Binding-site contacts:
Ligand atom C1 contacts residue ASN1122 of chain 1.B at 1.4 Å.
Ligand atom C2 contacts residue ASN1122 of chain 1.B at 2.4 Å.
Ligand atom C7 contacts residue ASN1122 of chain 1.B at 3.8 Å.
Ligand atom C6 contacts residue ASN1122 of chain 1.B at 4.3 Å.
Ligand atom C4 contacts residue ASN1122 of chain 1.B at 4.2 Å.
Ligand atom O5 contacts residue ASN1122 of chain 1.B at 2.4 Å (h-bond).
Ligand atom O7 contacts residue ASN1122 of chain 1.B at 4.4 Å.
Ligand atom C5 contacts residue ASN1122 of chain 1.B at 3.7 Å.
Ligand atom C3 contacts residue ASN1122 of chain 1.B at 3.7 Å.
Ligand atom N2 contacts residue ASN1122 of chain 1.B at 2.8 Å (h-bond).

The small molecule below binds the protein below.
Small molecule (SMILES): CC(=O)N[C@@H]1[C@@H](O)[C@H](O)[C@@H](CO)O[C@H]1O

Sequence of chain 1.B:
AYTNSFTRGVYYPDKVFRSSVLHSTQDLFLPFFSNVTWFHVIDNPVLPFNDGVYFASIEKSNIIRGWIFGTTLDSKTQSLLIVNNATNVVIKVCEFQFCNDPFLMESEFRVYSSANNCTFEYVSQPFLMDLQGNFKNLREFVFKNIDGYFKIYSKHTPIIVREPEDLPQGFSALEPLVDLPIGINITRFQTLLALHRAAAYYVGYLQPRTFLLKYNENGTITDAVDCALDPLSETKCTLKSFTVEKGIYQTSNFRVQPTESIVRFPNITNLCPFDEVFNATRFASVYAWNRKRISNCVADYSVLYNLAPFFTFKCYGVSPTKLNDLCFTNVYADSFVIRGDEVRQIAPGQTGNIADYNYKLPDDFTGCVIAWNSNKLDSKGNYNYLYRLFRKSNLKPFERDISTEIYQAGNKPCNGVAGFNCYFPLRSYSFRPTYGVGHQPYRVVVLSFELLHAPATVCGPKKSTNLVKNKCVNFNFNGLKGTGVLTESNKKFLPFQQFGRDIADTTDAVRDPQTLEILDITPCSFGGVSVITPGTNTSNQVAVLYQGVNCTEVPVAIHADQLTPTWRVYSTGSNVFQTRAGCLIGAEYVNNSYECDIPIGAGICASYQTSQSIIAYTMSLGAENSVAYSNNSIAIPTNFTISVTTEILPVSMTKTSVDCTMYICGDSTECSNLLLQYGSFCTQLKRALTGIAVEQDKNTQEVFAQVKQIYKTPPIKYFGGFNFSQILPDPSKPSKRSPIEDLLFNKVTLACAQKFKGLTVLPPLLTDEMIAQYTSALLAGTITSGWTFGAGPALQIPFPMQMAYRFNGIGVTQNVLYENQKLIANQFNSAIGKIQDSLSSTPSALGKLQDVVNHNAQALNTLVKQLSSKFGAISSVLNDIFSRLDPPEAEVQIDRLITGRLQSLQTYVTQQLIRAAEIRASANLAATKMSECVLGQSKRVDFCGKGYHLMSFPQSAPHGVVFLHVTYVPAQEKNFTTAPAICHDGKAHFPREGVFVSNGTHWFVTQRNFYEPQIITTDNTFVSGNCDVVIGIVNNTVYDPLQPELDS